Binding-site contacts:
Ligand atom C5 contacts residue LEU207 of chain 1.A at 4.0 Å (hydrophobic).
Ligand atom O5 contacts residue TYR116 of chain 1.B at 3.3 Å.
Ligand atom C7 contacts residue ASN113 of chain 1.B at 3.4 Å.
Ligand atom C5 contacts residue PHE189 of chain 1.B at 3.9 Å (hydrophobic).
Ligand atom C5 contacts residue GLN212 of chain 1.A at 3.7 Å.
Ligand atom O5 contacts residue GLN212 of chain 1.A at 3.8 Å.
Ligand atom C1 contacts residue TYR116 of chain 1.B at 4.0 Å (hydrophobic).
Ligand atom C6 contacts residue PRO239 of chain 1.A at 3.3 Å (hydrophobic).
Ligand atom C1 contacts residue GLN212 of chain 1.A at 3.8 Å.
Ligand atom C6 contacts residue TYR116 of chain 1.B at 3.3 Å (hydrophobic).
Ligand atom C6 contacts residue GLN212 of chain 1.A at 3.5 Å.
Ligand atom O6 contacts residue PRO239 of chain 1.A at 3.2 Å.
Ligand atom C5 contacts residue ASN113 of chain 1.B at 3.7 Å.
Ligand atom O5 contacts residue ASN113 of chain 1.B at 2.4 Å (h-bond).
Ligand atom O6 contacts residue GLU208 of chain 1.A at 3.9 Å.
Ligand atom C6 contacts residue PHE189 of chain 1.B at 3.9 Å (hydrophobic).
Ligand atom C2 contacts residue GLU109 of chain 1.B at 4.3 Å.
Ligand atom O7 contacts residue LEU207 of chain 1.A at 3.9 Å.
Ligand atom O5 contacts residue LEU207 of chain 1.A at 4.0 Å.
Ligand atom O5 contacts residue GLU109 of chain 1.B at 3.5 Å (salt-bridge).
Ligand atom C6 contacts residue LEU207 of chain 1.A at 3.8 Å (hydrophobic).
Ligand atom C1 contacts residue GLU109 of chain 1.B at 3.7 Å.
Ligand atom C5 contacts residue TYR116 of chain 1.B at 4.2 Å (hydrophobic).
Ligand atom C4 contacts residue ASN113 of chain 1.B at 4.2 Å.
Ligand atom C2 contacts residue ASN113 of chain 1.B at 2.4 Å.
Ligand atom C5 contacts residue TYR211 of chain 1.A at 4.2 Å (hydrophobic).
Ligand atom O6 contacts residue GLN212 of chain 1.A at 2.8 Å (h-bond).
Ligand atom O6 contacts residue LEU207 of chain 1.A at 3.8 Å.
Ligand atom C2 contacts residue LEU207 of chain 1.A at 4.2 Å (hydrophobic).
Ligand atom C3 contacts residue ASN113 of chain 1.B at 3.8 Å.
Ligand atom C1 contacts residue ASN113 of chain 1.B at 1.4 Å.
Ligand atom C4 contacts residue GLN212 of chain 1.A at 4.1 Å.
Ligand atom O7 contacts residue ASN113 of chain 1.B at 3.4 Å (h-bond).
Ligand atom C6 contacts residue TYR211 of chain 1.A at 3.5 Å (hydrophobic).
Ligand atom C8 contacts residue MET185 of chain 1.B at 3.4 Å (hydrophobic).
Ligand atom O6 contacts residue TYR116 of chain 1.B at 3.4 Å (h-bond).
Ligand atom C4 contacts residue LEU207 of chain 1.A at 3.9 Å (hydrophobic).
Ligand atom O6 contacts residue TYR211 of chain 1.A at 4.1 Å.
Ligand atom O3 contacts residue LEU207 of chain 1.A at 4.3 Å.
Ligand atom N2 contacts residue ASN113 of chain 1.B at 2.9 Å (h-bond).

The small molecule below binds the protein below.
Small molecule (SMILES): CC(=O)N[C@H]1[C@@H](O[C@H]2[C@H](O)[C@@H](NC(C)=O)CO[C@@H]2CO)O[C@H](CO)[C@@H](O[C@@H]2O[C@H](CO[C@@H]3O[C@H](CO[C@@H]4O[C@H](CO)[C@@H](O)[C@H](O)[C@@H]4O)[C@@H](O)[C@H](O)[C@@H]3O)[C@@H](O)[C@H](O)[C@@H]2O)[C@@H]1O

Sequence of chain 1.B:
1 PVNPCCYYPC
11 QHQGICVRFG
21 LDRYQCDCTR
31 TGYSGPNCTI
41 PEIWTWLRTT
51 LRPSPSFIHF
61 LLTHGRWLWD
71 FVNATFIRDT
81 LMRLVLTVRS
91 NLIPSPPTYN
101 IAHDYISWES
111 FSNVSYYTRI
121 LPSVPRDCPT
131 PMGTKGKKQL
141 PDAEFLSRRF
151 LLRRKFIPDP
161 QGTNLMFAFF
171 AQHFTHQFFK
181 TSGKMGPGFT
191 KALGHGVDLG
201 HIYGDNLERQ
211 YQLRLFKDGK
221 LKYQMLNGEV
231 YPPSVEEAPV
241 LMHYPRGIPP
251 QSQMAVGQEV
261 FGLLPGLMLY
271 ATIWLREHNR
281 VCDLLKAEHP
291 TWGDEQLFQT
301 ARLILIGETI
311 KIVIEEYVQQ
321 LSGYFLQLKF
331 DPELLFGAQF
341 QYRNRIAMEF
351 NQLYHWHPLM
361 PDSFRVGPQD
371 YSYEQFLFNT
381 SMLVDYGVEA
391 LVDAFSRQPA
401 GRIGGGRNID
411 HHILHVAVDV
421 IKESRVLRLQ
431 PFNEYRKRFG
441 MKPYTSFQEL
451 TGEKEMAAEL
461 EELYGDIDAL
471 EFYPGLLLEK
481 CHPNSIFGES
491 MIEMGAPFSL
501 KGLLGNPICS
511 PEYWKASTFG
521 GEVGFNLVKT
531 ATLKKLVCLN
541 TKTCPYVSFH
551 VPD

Sequence of chain 1.A:
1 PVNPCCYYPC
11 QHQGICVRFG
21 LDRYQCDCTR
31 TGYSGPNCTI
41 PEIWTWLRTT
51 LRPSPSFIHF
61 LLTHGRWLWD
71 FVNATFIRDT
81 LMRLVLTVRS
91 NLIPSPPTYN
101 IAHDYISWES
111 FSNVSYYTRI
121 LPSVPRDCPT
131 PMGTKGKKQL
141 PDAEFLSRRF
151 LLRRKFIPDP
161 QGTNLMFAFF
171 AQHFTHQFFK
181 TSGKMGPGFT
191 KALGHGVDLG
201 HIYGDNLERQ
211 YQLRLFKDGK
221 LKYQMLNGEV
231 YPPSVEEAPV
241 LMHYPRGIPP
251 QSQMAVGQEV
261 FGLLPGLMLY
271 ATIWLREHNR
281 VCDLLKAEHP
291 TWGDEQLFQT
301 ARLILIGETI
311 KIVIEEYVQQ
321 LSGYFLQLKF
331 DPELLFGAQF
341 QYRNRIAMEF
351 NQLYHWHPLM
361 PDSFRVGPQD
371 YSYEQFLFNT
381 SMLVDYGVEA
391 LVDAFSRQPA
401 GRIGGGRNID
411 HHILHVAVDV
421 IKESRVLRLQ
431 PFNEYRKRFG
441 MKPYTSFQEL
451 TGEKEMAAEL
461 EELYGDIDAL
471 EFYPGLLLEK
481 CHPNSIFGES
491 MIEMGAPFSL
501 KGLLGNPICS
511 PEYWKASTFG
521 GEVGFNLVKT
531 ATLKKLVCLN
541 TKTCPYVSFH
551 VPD